Binding-site contacts:
Ligand atom CD2 contacts residue ILE103 of chain 1.A at 3.6 Å (hydrophobic).
Ligand atom CD1 contacts residue LEU96 of chain 1.A at 3.5 Å (hydrophobic).
Ligand atom OG1 contacts residue MET1 of chain 1.A at 3.6 Å.
Ligand atom OXT contacts residue GLU3 of chain 1.A at 3.4 Å (salt-bridge).
Ligand atom CD2 contacts residue LEU92 of chain 1.A at 3.5 Å (hydrophobic).
Ligand atom CN contacts residue MVA9 of chain 1.N at 3.7 Å.
Ligand atom CG2 contacts residue MET1 of chain 1.A at 3.1 Å (hydrophobic).
Ligand atom O contacts residue PHE5 of chain 1.A at 3.0 Å (h-bond).
Ligand atom CG2 contacts residue LEU96 of chain 1.A at 3.4 Å (hydrophobic).
Ligand atom NCZ contacts residue MLE7 of chain 1.N at 3.3 Å.
Ligand atom N contacts residue GLU3 of chain 1.A at 2.9 Å (salt-bridge).
Ligand atom CN contacts residue MLE7 of chain 1.N at 2.8 Å.
Ligand atom CCX contacts residue ARG10 of chain 1.A at 3.5 Å.
Ligand atom CDH contacts residue PHE5 of chain 1.A at 3.6 Å (hydrophobic).
Ligand atom CCY contacts residue ARG10 of chain 1.A at 3.7 Å.
Ligand atom CDF contacts residue MLE7 of chain 1.N at 3.6 Å.
Ligand atom CG2 contacts residue GLU89 of chain 1.A at 3.5 Å.
Ligand atom O contacts residue ARG4 of chain 1.A at 3.8 Å.
Ligand atom CD1 contacts residue O7D10 of chain 1.N at 3.8 Å.
Ligand atom C contacts residue GLU3 of chain 1.A at 3.5 Å.
Ligand atom CD1 contacts residue LEU92 of chain 1.A at 3.9 Å (hydrophobic).
Ligand atom CB contacts residue LEU92 of chain 1.A at 3.8 Å (hydrophobic).
Ligand atom CE2 contacts residue LEU88 of chain 1.A at 3.7 Å (hydrophobic).
Ligand atom CG contacts residue LEU92 of chain 1.A at 3.6 Å (hydrophobic).
Ligand atom O contacts residue MET1 of chain 1.A at 2.7 Å (h-bond).
Ligand atom CDC contacts residue ARG10 of chain 1.A at 3.8 Å.
Ligand atom CE2 contacts residue ILE103 of chain 1.A at 3.7 Å (hydrophobic).
Ligand atom CE2 contacts residue LEU92 of chain 1.A at 3.7 Å (hydrophobic).
Ligand atom CB contacts residue GLU3 of chain 1.A at 3.4 Å.
Ligand atom CCW contacts residue ARG10 of chain 1.A at 3.4 Å.
Ligand atom CA contacts residue GLU3 of chain 1.A at 3.2 Å.
Ligand atom OB contacts residue GLU3 of chain 1.A at 3.0 Å (salt-bridge).
Ligand atom OB contacts residue LEU92 of chain 1.A at 3.6 Å.
Ligand atom CE2 contacts residue PHE5 of chain 1.A at 3.6 Å (hydrophobic).
Ligand atom CDB contacts residue ARG10 of chain 1.A at 3.6 Å.
Ligand atom ODG contacts residue PHE5 of chain 1.A at 3.6 Å.
Ligand atom CAA contacts residue MET1 of chain 1.A at 3.6 Å (hydrophobic).
Ligand atom OXT contacts residue PHE2 of chain 1.A at 2.9 Å (h-bond).
Ligand atom O contacts residue MVA9 of chain 1.N at 3.4 Å.
Ligand atom CDA contacts residue MLE7 of chain 1.N at 3.5 Å.

This small molecule binds to this protein.
Small molecule (SMILES): CC[C@@H](C)[C@@H](C(=O)N[C@@H]1C(=O)N(C)[C@@H]([C@@H](C)O)C(=O)N[C@@H](C(C)C)C(=O)N(C)[C@@H](CC(C)C)C(=O)N[C@@H](C(C)C)C(=O)N(C)[C@@H](C(C)C)C(=O)N(C)[C@@H](Cc2c[nH]c3cccc(OC)c23)C(=O)N[C@@H](C(C)C)C(=O)N[C@@H]([C@H](O)c2ccccc2)C(=O)N[C@@H](C(C)C)C(=O)O[C@@H]1C)N(C)C(=O)[C@@H](NC(=O)[C@H](C(C)C)N(C)C)C(C)C

Sequence of chain 1.N:
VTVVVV

Sequence of chain 1.A:
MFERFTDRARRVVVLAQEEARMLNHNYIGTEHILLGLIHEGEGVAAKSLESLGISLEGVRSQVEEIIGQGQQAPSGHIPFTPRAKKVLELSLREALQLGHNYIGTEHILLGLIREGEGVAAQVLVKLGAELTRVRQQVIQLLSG